A protein and the small-molecule ligand that binds it are described below.
Small molecule (SMILES): COc1cc(-c2cncc(-c3ccc(C4CCN(C)CC4)cc3)c2C)cc(OC)c1OC

Sequence of chain 2.B:
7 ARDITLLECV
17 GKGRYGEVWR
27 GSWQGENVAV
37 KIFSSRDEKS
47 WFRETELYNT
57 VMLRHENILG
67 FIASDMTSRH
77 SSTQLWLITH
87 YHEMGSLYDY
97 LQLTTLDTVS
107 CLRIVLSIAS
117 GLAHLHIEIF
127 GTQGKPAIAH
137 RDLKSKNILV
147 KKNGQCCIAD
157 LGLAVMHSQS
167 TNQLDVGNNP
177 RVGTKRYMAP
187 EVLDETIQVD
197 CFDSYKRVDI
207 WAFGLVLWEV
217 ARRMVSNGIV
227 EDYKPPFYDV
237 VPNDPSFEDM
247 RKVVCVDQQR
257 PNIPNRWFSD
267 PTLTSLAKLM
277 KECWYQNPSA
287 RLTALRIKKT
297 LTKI

Binding-site contacts:
Ligand atom C04 contacts residue THR85 of chain 2.B at 3.7 Å.
Ligand atom O28 contacts residue XGJ1 of chain 2.Y at 3.0 Å (h-bond).
Ligand atom C29 contacts residue LYS142 of chain 2.B at 3.7 Å.
Ligand atom C29 contacts residue ALA155 of chain 2.B at 3.7 Å (hydrophobic).
Ligand atom C01 contacts residue THR85 of chain 2.B at 3.2 Å.
Ligand atom C12 contacts residue TYR87 of chain 2.B at 3.5 Å (hydrophobic).
Ligand atom C01 contacts residue ALA35 of chain 2.B at 3.5 Å (hydrophobic).
Ligand atom C01 contacts residue LEU83 of chain 2.B at 3.4 Å (hydrophobic).
Ligand atom C29 contacts residue ASN143 of chain 2.B at 3.5 Å.
Ligand atom C11 contacts residue GLY91 of chain 2.B at 3.8 Å.
Ligand atom N08 contacts residue TYR87 of chain 2.B at 3.7 Å.
Ligand atom N08 contacts residue HIS88 of chain 2.B at 3.0 Å (h-bond).
Ligand atom C06 contacts residue LEU145 of chain 2.B at 3.8 Å (hydrophobic).
Ligand atom C09 contacts residue HIS88 of chain 2.B at 3.2 Å.
Ligand atom O02 contacts residue LYS37 of chain 2.B at 3.6 Å.
Ligand atom C29 contacts residue XGJ1 of chain 2.Y at 3.5 Å.
Ligand atom O28 contacts residue ALA155 of chain 2.B at 3.6 Å.
Ligand atom O02 contacts residue THR85 of chain 2.B at 3.8 Å.
Ligand atom C22 contacts residue ASP95 of chain 2.B at 3.4 Å.
Ligand atom O31 contacts residue XGJ1 of chain 2.Y at 3.3 Å (h-bond).
Ligand atom C04 contacts residue ALA35 of chain 2.B at 3.8 Å (hydrophobic).
Ligand atom C07 contacts residue LEU145 of chain 2.B at 3.5 Å (hydrophobic).
Ligand atom C30 contacts residue XGJ1 of chain 2.Y at 3.5 Å.
Ligand atom C01 contacts residue LYS37 of chain 2.B at 3.6 Å.
Ligand atom C22 contacts residue GLY91 of chain 2.B at 3.5 Å.
Ligand atom C16 contacts residue ASP95 of chain 2.B at 3.5 Å.
Ligand atom C24 contacts residue LEU145 of chain 2.B at 3.8 Å (hydrophobic).
Ligand atom C12 contacts residue VAL16 of chain 2.B at 3.9 Å (hydrophobic).
Ligand atom C32 contacts residue GLU50 of chain 2.B at 3.6 Å.
Ligand atom C13 contacts residue TYR87 of chain 2.B at 3.8 Å (hydrophobic).
Ligand atom C23 contacts residue GLY91 of chain 2.B at 3.6 Å.
Ligand atom C21 contacts residue VAL16 of chain 2.B at 3.6 Å (hydrophobic).
Ligand atom C32 contacts residue LEU65 of chain 2.B at 3.9 Å (hydrophobic).
Ligand atom C27 contacts residue XGJ1 of chain 2.Y at 3.4 Å.
Ligand atom C32 contacts residue LEU83 of chain 2.B at 3.7 Å (hydrophobic).
Ligand atom C32 contacts residue ASP156 of chain 2.B at 3.8 Å.
Ligand atom C07 contacts residue ALA35 of chain 2.B at 3.7 Å (hydrophobic).
Ligand atom C07 contacts residue HIS86 of chain 2.B at 3.8 Å.
Ligand atom O31 contacts residue LYS37 of chain 2.B at 3.6 Å.
Ligand atom C14 contacts residue GLY91 of chain 2.B at 3.8 Å.